Binding-site contacts:
Ligand atom O7 contacts residue LEU46 of chain 1.B at 3.7 Å.
Ligand atom C1 contacts residue ASN53 of chain 1.B at 1.6 Å.
Ligand atom O7 contacts residue PRO48 of chain 1.B at 4.1 Å.
Ligand atom N2 contacts residue LEU46 of chain 1.B at 3.4 Å.
Ligand atom C5 contacts residue ASN53 of chain 1.B at 3.5 Å.
Ligand atom C3 contacts residue ASN53 of chain 1.B at 3.8 Å.
Ligand atom C2 contacts residue ASN53 of chain 1.B at 2.5 Å.
Ligand atom C7 contacts residue LEU46 of chain 1.B at 4.1 Å (hydrophobic).
Ligand atom C7 contacts residue ASN53 of chain 1.B at 3.7 Å.
Ligand atom O5 contacts residue ASN53 of chain 1.B at 2.2 Å (h-bond).
Ligand atom C2 contacts residue LEU46 of chain 1.B at 4.4 Å (hydrophobic).
Ligand atom O6 contacts residue THR55 of chain 1.B at 3.6 Å (h-bond).
Ligand atom C8 contacts residue ASN53 of chain 1.B at 3.6 Å.
Ligand atom C4 contacts residue ASN53 of chain 1.B at 4.1 Å.
Ligand atom N2 contacts residue ASN53 of chain 1.B at 2.8 Å (h-bond).

A small-molecule ligand and the protein it binds are described below.
Small molecule (SMILES): CC(=O)N[C@@H]1[C@@H](O)[C@H](O)[C@@H](CO)O[C@H]1O

Sequence of chain 1.B:
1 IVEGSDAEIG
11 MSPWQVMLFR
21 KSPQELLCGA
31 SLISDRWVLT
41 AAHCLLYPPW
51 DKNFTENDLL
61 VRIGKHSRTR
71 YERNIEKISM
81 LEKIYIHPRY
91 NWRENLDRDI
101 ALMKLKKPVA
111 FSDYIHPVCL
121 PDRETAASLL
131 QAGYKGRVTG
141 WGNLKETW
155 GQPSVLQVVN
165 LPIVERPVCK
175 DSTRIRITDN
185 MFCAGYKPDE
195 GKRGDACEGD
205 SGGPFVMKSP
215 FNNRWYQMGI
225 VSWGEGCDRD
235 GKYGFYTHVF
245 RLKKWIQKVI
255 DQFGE